Sequence of chain 1.A:
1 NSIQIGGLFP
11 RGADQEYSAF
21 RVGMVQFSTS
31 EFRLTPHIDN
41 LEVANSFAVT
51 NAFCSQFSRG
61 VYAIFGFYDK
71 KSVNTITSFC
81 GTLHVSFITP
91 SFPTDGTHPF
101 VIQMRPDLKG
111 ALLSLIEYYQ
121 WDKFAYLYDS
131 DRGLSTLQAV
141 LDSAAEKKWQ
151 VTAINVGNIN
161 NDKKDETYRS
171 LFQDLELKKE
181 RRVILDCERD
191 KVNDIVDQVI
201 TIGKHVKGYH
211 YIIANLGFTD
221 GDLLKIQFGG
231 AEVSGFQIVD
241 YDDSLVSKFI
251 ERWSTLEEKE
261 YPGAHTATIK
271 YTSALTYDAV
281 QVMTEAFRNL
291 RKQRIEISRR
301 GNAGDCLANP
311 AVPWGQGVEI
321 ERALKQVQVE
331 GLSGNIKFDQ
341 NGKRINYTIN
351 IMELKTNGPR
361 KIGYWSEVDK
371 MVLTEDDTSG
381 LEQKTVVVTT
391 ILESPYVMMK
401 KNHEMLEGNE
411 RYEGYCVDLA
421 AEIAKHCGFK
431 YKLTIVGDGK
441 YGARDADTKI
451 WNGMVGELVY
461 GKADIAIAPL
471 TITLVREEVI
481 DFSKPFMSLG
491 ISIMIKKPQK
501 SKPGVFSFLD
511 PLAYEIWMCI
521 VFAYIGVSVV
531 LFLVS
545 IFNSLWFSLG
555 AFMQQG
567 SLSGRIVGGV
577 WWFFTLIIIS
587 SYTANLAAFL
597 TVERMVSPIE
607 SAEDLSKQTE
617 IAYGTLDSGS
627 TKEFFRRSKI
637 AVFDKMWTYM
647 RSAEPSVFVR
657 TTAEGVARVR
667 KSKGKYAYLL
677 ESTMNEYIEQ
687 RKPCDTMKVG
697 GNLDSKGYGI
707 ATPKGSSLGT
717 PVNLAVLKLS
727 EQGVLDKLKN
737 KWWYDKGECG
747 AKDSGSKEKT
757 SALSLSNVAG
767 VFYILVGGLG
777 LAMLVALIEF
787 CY

Sequence of chain 1.C:
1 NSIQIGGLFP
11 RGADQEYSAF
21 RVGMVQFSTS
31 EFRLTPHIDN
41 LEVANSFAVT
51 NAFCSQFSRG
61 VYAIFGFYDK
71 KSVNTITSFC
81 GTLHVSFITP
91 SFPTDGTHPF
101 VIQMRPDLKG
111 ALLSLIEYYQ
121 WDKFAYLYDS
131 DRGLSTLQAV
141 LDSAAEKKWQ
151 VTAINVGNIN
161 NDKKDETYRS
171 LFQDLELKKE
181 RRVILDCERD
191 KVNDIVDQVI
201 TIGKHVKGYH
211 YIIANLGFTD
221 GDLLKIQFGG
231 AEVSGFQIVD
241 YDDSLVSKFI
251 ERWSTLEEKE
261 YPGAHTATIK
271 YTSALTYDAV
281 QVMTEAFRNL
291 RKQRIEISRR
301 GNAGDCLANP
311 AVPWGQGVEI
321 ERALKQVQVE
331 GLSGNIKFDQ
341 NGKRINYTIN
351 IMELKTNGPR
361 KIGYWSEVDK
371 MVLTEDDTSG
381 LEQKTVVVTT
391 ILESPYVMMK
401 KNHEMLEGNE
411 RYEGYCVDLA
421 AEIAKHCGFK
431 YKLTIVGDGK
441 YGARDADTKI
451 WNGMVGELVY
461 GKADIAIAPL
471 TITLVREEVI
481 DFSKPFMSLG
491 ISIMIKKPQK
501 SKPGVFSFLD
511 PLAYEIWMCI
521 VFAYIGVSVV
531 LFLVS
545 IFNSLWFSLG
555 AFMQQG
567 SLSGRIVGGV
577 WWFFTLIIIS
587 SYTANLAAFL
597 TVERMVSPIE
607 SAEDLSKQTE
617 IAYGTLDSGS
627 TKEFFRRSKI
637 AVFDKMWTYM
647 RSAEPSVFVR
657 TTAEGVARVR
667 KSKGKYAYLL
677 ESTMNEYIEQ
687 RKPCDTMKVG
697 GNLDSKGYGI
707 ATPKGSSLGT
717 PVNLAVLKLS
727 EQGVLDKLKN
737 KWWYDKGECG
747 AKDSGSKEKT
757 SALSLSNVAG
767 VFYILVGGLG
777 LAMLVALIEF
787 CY

Binding-site contacts:
Ligand atom O24 contacts residue ASP510 of chain 1.D at 3.3 Å.
Ligand atom O26 contacts residue SER757 of chain 1.A at 3.6 Å.
Ligand atom C04 contacts residue PHE595 of chain 1.D at 3.7 Å (hydrophobic).
Ligand atom C18 contacts residue LEU596 of chain 1.D at 3.8 Å (hydrophobic).
Ligand atom O24 contacts residue PRO511 of chain 1.D at 2.9 Å (h-bond).
Ligand atom N11 contacts residue ASN763 of chain 1.D at 3.2 Å (h-bond).
Ligand atom C17 contacts residue ASN763 of chain 1.D at 3.8 Å.
Ligand atom C25 contacts residue ASN591 of chain 1.D at 4.0 Å.
Ligand atom C01 contacts residue LYS502 of chain 1.D at 3.7 Å.
Ligand atom C22 contacts residue SER507 of chain 1.D at 3.4 Å.
Ligand atom C21 contacts residue PHE508 of chain 1.D at 3.9 Å (hydrophobic).
Ligand atom C08 contacts residue SER507 of chain 1.D at 4.0 Å.
Ligand atom C22 contacts residue ASN763 of chain 1.D at 3.0 Å.
Ligand atom C06 contacts residue ASP510 of chain 1.D at 3.7 Å.
Ligand atom C07 contacts residue PHE595 of chain 1.D at 4.0 Å (hydrophobic).
Ligand atom N11 contacts residue SER507 of chain 1.D at 4.0 Å.
Ligand atom C07 contacts residue PRO511 of chain 1.D at 3.8 Å (hydrophobic).
Ligand atom C25 contacts residue ASP510 of chain 1.D at 3.2 Å.
Ligand atom O26 contacts residue PHE595 of chain 1.D at 3.4 Å.
Ligand atom N23 contacts residue TYR588 of chain 1.D at 3.2 Å (h-bond).
Ligand atom C08 contacts residue PRO511 of chain 1.D at 4.1 Å (hydrophobic).
Ligand atom C04 contacts residue MET601 of chain 1.D at 3.7 Å (hydrophobic).
Ligand atom C21 contacts residue ASN763 of chain 1.D at 2.9 Å.
Ligand atom N15 contacts residue SER760 of chain 1.D at 4.1 Å.
Ligand atom C06 contacts residue PHE595 of chain 1.D at 3.3 Å (hydrophobic).
Ligand atom C25 contacts residue SER757 of chain 1.A at 3.7 Å.
Ligand atom C20 contacts residue ASN763 of chain 1.D at 3.5 Å.
Ligand atom C20 contacts residue SER587 of chain 1.C at 4.1 Å.
Ligand atom O26 contacts residue ASP510 of chain 1.D at 3.5 Å.
Ligand atom C05 contacts residue ASP510 of chain 1.D at 3.9 Å.
Ligand atom C16 contacts residue SER760 of chain 1.D at 3.2 Å.
Ligand atom N23 contacts residue ASN763 of chain 1.D at 4.0 Å.
Ligand atom C03 contacts residue PHE595 of chain 1.D at 4.1 Å (hydrophobic).
Ligand atom C07 contacts residue ASP510 of chain 1.D at 3.6 Å.
Ligand atom C01 contacts residue SER507 of chain 1.D at 3.2 Å.
Ligand atom C05 contacts residue PHE595 of chain 1.D at 3.1 Å (hydrophobic).
Ligand atom C03 contacts residue MET601 of chain 1.D at 3.2 Å (hydrophobic).
Ligand atom C25 contacts residue PRO511 of chain 1.D at 3.3 Å (hydrophobic).
Ligand atom N23 contacts residue SER587 of chain 1.C at 2.8 Å (h-bond).
Ligand atom C05 contacts residue MET601 of chain 1.D at 3.2 Å (hydrophobic).

This protein binds this small molecule.
Small molecule (SMILES): CNC(=O)N1N=C(c2ccc(N)cc2)c2cc3c(cc2C[C@H]1C)OCO3

Sequence of chain 1.D:
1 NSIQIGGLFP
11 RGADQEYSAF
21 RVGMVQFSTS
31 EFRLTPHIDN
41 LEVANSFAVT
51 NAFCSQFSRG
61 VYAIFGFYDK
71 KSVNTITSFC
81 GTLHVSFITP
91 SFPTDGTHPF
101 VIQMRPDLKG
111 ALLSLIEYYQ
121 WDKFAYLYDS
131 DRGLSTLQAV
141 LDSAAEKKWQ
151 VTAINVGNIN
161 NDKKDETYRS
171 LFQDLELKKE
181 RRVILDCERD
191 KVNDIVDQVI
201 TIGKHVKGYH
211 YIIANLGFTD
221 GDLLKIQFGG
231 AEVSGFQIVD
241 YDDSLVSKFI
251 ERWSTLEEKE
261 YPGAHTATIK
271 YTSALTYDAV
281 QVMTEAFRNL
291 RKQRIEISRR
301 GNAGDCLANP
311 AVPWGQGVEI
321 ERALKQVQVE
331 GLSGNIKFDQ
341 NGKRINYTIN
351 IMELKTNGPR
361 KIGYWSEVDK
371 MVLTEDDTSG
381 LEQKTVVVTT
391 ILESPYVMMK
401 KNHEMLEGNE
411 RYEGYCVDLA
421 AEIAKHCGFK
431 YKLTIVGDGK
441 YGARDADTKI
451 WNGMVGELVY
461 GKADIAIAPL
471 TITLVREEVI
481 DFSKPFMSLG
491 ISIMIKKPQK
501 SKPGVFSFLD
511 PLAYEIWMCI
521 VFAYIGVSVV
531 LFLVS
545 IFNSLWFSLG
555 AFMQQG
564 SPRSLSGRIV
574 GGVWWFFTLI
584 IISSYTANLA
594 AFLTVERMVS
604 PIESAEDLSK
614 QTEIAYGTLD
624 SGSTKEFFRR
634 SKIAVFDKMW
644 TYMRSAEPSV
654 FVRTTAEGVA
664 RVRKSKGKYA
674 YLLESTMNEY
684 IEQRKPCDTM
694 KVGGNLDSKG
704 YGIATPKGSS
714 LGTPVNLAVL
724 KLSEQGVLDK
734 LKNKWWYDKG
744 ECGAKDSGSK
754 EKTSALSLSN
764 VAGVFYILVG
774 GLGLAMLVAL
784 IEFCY